Binding-site contacts:
Ligand atom C7 contacts residue ASN124 of chain 1.A at 3.7 Å.
Ligand atom C1 contacts residue ASN124 of chain 1.A at 2.5 Å.
Ligand atom C1 contacts residue GLU120 of chain 1.A at 4.1 Å.
Ligand atom O5 contacts residue ASN124 of chain 1.A at 3.2 Å (h-bond).
Ligand atom C6 contacts residue NAG1 of chain 1.L at 3.5 Å.
Ligand atom C4 contacts residue LEU218 of chain 1.B at 3.8 Å (hydrophobic).
Ligand atom C5 contacts residue TYR127 of chain 1.A at 4.5 Å (hydrophobic).
Ligand atom C2 contacts residue LEU218 of chain 1.B at 4.1 Å (hydrophobic).
Ligand atom O5 contacts residue LEU218 of chain 1.B at 4.3 Å.
Ligand atom O5 contacts residue PHE200 of chain 1.A at 4.3 Å.
Ligand atom N2 contacts residue ASN124 of chain 1.A at 3.0 Å (h-bond).
Ligand atom C1 contacts residue SER126 of chain 1.A at 4.3 Å.
Ligand atom O7 contacts residue LEU218 of chain 1.B at 4.1 Å.
Ligand atom O5 contacts residue TYR127 of chain 1.A at 3.4 Å.
Ligand atom O6 contacts residue NAG1 of chain 1.L at 4.2 Å.
Ligand atom O6 contacts residue TYR127 of chain 1.A at 3.2 Å (h-bond).
Ligand atom C3 contacts residue ASN124 of chain 1.A at 4.4 Å.
Ligand atom C2 contacts residue ASN124 of chain 1.A at 2.9 Å.
Ligand atom C1 contacts residue TYR127 of chain 1.A at 3.9 Å (hydrophobic).
Ligand atom C3 contacts residue LEU218 of chain 1.B at 4.3 Å (hydrophobic).
Ligand atom C6 contacts residue TYR127 of chain 1.A at 3.8 Å (hydrophobic).
Ligand atom C6 contacts residue PHE200 of chain 1.A at 4.2 Å (hydrophobic).
Ligand atom C4 contacts residue NAG1 of chain 1.L at 3.5 Å.
Ligand atom O6 contacts residue GLU120 of chain 1.A at 4.4 Å.
Ligand atom C5 contacts residue LEU218 of chain 1.B at 4.5 Å (hydrophobic).
Ligand atom O6 contacts residue TYR222 of chain 1.B at 4.4 Å.
Ligand atom O7 contacts residue ASN124 of chain 1.A at 3.6 Å (h-bond).
Ligand atom C5 contacts residue NAG1 of chain 1.L at 4.1 Å.
Ligand atom C5 contacts residue PHE200 of chain 1.A at 4.2 Å (hydrophobic).
Ligand atom C2 contacts residue GLU120 of chain 1.A at 4.4 Å.
Ligand atom O5 contacts residue GLU120 of chain 1.A at 3.9 Å.
Ligand atom O4 contacts residue NAG1 of chain 1.L at 2.7 Å.
Ligand atom O3 contacts residue LEU218 of chain 1.B at 4.3 Å.
Ligand atom O6 contacts residue LEU218 of chain 1.B at 3.8 Å.

A small-molecule ligand and the protein it binds are described below.
Small molecule (SMILES): CC(=O)N[C@@H]1[C@@H](O)[C@H](O)[C@@H](CO)O[C@H]1O

Sequence of chain 1.B:
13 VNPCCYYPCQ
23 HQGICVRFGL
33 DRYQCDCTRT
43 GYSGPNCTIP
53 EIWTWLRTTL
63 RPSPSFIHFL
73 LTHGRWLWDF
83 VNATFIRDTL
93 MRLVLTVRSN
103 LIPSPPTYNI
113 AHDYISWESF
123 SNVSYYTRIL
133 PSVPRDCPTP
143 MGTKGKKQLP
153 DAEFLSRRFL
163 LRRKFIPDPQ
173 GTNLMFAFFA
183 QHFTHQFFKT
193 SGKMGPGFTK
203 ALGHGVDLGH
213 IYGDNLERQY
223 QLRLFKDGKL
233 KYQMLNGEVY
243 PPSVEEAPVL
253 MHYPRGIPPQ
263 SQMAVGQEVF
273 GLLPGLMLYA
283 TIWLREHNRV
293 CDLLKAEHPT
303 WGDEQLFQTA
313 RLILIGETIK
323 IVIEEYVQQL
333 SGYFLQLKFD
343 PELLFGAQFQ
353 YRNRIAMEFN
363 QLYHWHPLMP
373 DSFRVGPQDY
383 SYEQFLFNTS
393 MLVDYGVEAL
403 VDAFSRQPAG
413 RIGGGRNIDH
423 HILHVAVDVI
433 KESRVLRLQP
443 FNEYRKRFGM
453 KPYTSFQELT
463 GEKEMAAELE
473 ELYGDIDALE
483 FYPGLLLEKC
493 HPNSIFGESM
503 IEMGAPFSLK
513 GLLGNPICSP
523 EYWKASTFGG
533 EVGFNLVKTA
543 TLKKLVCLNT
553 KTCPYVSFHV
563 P

Sequence of chain 1.A:
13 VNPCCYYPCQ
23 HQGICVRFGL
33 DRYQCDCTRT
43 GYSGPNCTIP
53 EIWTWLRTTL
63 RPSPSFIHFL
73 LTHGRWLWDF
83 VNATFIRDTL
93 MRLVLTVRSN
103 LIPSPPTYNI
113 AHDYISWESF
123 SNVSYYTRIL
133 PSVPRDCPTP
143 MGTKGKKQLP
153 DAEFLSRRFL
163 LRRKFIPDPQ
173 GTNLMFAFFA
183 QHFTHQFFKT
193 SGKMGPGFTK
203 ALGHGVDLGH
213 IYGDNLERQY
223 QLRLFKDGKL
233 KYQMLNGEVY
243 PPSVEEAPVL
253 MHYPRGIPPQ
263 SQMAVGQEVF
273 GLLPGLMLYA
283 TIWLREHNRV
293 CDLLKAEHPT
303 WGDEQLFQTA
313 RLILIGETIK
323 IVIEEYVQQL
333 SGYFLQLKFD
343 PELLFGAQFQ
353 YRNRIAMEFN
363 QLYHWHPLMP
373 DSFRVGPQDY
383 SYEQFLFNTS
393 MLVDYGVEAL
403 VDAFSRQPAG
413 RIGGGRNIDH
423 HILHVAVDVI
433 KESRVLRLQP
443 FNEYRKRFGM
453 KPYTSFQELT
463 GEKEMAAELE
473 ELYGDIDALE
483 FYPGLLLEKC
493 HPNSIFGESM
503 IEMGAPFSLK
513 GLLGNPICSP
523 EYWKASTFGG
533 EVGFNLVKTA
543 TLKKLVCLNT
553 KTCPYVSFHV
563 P